A protein and the small-molecule ligand that binds it are described below.
Small molecule (SMILES): CSCC[C@H](NC(=O)[C@@H]1CCCN1C(=O)[C@@H](NC(=O)[C@H](Cc1ccc(OP(=O)(O)O)cc1)NC(=O)[C@H](CC(=O)O)NC(=O)[C@@H](NC(=O)[C@@H](N)CO)C(C)C)C(C)C)C(=O)N[C@H](C=O)CC(C)C

Binding-site contacts:
Ligand atom CD1 contacts residue THR42 of chain 1.A at 3.4 Å.
Ligand atom O contacts residue ARG53 of chain 1.A at 3.4 Å (salt-bridge).
Ligand atom C contacts residue LYS62 of chain 1.A at 3.6 Å.
Ligand atom CG contacts residue ARG20 of chain 1.A at 3.5 Å.
Ligand atom CD2 contacts residue LYS62 of chain 1.A at 3.7 Å.
Ligand atom O2P contacts residue ARG20 of chain 1.A at 3.2 Å.
Ligand atom CE2 contacts residue ALA40 of chain 1.A at 3.3 Å (hydrophobic).
Ligand atom O contacts residue SER60 of chain 1.A at 2.9 Å (h-bond).
Ligand atom OD1 contacts residue ARG20 of chain 1.A at 3.2 Å (salt-bridge).
Ligand atom SD contacts residue PRO98 of chain 1.A at 3.4 Å.
Ligand atom O contacts residue SER60 of chain 1.A at 2.8 Å (h-bond).
Ligand atom O contacts residue ASN58 of chain 1.A at 3.1 Å (h-bond).
Ligand atom CA contacts residue ARG53 of chain 1.A at 3.7 Å.
Ligand atom CG1 contacts residue ARG53 of chain 1.A at 3.5 Å.
Ligand atom CE contacts residue SER60 of chain 1.A at 3.5 Å.
Ligand atom N contacts residue ARG53 of chain 1.A at 3.6 Å (salt-bridge).
Ligand atom N contacts residue LYS62 of chain 1.A at 3.5 Å (salt-bridge).
Ligand atom N contacts residue ASN58 of chain 1.A at 3.2 Å (h-bond).
Ligand atom O contacts residue ILE85 of chain 1.A at 3.3 Å.
Ligand atom CE1 contacts residue THR42 of chain 1.A at 3.5 Å.
Ligand atom O3P contacts residue SER41 of chain 1.A at 2.8 Å (h-bond).
Ligand atom O contacts residue ARG38 of chain 1.A at 3.5 Å (salt-bridge).
Ligand atom CA contacts residue ASN58 of chain 1.A at 3.7 Å.
Ligand atom O contacts residue ARG53 of chain 1.A at 3.1 Å (salt-bridge).
Ligand atom CG2 contacts residue ARG53 of chain 1.A at 3.5 Å.
Ligand atom CE2 contacts residue ARG38 of chain 1.A at 3.4 Å.
Ligand atom CA contacts residue LYS62 of chain 1.A at 3.5 Å.
Ligand atom OD2 contacts residue ARG20 of chain 1.A at 3.0 Å (salt-bridge).
Ligand atom CG2 contacts residue ASN58 of chain 1.A at 3.5 Å.
Ligand atom O contacts residue ILE61 of chain 1.A at 3.5 Å (h-bond).
Ligand atom OH contacts residue ARG38 of chain 1.A at 3.1 Å (salt-bridge).
Ligand atom O1P contacts residue SER19 of chain 1.A at 2.9 Å (h-bond).
Ligand atom O1P contacts residue ARG20 of chain 1.A at 3.4 Å.
Ligand atom N contacts residue LYS62 of chain 1.A at 3.4 Å (salt-bridge).
Ligand atom OH contacts residue ALA40 of chain 1.A at 3.5 Å.
Ligand atom C contacts residue ASN58 of chain 1.A at 3.4 Å.
Ligand atom OH contacts residue ASP39 of chain 1.A at 3.6 Å (salt-bridge).
Ligand atom OD2 contacts residue ARG38 of chain 1.A at 3.6 Å.
Ligand atom CG1 contacts residue ASN24 of chain 1.A at 3.5 Å.
Ligand atom C contacts residue ARG53 of chain 1.A at 3.7 Å.

Sequence of chain 1.A:
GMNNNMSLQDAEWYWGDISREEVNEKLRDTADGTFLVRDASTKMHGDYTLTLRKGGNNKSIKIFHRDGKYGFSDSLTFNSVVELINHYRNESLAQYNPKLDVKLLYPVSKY